A small-molecule ligand and the protein it binds are described below.
Small molecule (SMILES): Cc1cn([C@H]2C[C@H](N=[N+]=[N-])[C@@H](CO[P](=O)(O)O[P](=O)(O)O[P](=O)(O)O[P](=O)(O)OC[C@H]3O[C@@H](n4cnc5c(N)ncnc54)[C@H](O)[C@@H]3O)O2)c(=O)[nH]c1=O

Sequence of chain 1.E:
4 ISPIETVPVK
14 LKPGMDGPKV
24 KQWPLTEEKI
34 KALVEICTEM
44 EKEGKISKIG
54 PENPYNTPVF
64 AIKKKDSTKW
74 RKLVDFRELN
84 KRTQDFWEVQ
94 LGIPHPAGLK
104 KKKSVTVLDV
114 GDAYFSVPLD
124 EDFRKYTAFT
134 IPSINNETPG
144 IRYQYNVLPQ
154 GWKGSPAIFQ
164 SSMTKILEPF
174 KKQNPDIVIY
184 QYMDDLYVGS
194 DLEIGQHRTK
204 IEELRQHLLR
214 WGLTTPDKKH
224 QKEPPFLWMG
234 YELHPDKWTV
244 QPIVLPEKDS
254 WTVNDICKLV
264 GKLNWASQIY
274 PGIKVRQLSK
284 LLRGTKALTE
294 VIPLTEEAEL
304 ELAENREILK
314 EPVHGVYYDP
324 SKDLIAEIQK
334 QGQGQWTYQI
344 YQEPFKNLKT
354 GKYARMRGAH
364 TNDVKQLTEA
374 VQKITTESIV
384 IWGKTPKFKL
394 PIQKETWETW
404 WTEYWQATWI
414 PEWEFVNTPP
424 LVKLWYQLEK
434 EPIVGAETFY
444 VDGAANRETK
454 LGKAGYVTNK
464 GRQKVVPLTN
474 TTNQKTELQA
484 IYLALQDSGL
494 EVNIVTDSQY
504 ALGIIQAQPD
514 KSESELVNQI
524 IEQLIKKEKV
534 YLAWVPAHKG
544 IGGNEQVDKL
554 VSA

Binding-site contacts:
Ligand atom O2D contacts residue LYS67 of chain 1.E at 3.1 Å.
Ligand atom O1A contacts residue ASP112 of chain 1.E at 3.2 Å (salt-bridge).
Ligand atom O2B contacts residue MG1 of chain 1.Y at 2.5 Å.
Ligand atom C2' contacts residue TYR117 of chain 1.E at 3.2 Å (hydrophobic).
Ligand atom N3B contacts residue ALA116 of chain 1.E at 2.8 Å (h-bond).
Ligand atom PG contacts residue MG1 of chain 1.Y at 3.4 Å.
Ligand atom O2B contacts residue VAL113 of chain 1.E at 3.4 Å (h-bond).
Ligand atom O3B contacts residue MG1 of chain 1.Y at 3.3 Å.
Ligand atom O1G contacts residue MG1 of chain 1.Y at 2.5 Å.
Ligand atom O1D contacts residue LYS67 of chain 1.E at 3.6 Å.
Ligand atom N3B contacts residue TYR117 of chain 1.E at 3.5 Å (h-bond).
Ligand atom N3B contacts residue ASP115 of chain 1.E at 3.0 Å.
Ligand atom O2B contacts residue ASP187 of chain 1.E at 3.5 Å (salt-bridge).
Ligand atom C5A contacts residue ARG74 of chain 1.E at 3.6 Å.
Ligand atom O4' contacts residue MET186 of chain 1.E at 3.5 Å.
Ligand atom PB contacts residue ASP115 of chain 1.E at 3.5 Å.
Ligand atom N3A contacts residue TYR117 of chain 1.E at 3.2 Å (h-bond).
Ligand atom O3B contacts residue ASP115 of chain 1.E at 3.0 Å (salt-bridge).
Ligand atom N3B contacts residue PHE118 of chain 1.E at 3.4 Å.
Ligand atom C2R contacts residue HIS223 of chain 1.E at 3.0 Å.
Ligand atom O1B contacts residue ARG74 of chain 1.E at 3.5 Å (salt-bridge).
Ligand atom N1R contacts residue LEU230 of chain 1.E at 3.0 Å.
Ligand atom PA contacts residue MG1 of chain 1.Y at 3.2 Å.
Ligand atom N3A contacts residue ALA116 of chain 1.E at 3.1 Å (h-bond).
Ligand atom O2B contacts residue ASP115 of chain 1.E at 3.1 Å (salt-bridge).
Ligand atom N3' contacts residue TYR117 of chain 1.E at 3.1 Å (h-bond).
Ligand atom O1A contacts residue MG1 of chain 1.Y at 2.1 Å.
Ligand atom PB contacts residue MG1 of chain 1.Y at 3.2 Å.
Ligand atom O1A contacts residue ASP187 of chain 1.E at 2.4 Å (salt-bridge).
Ligand atom O1B contacts residue ASP115 of chain 1.E at 3.6 Å (salt-bridge).
Ligand atom N1R contacts residue HIS223 of chain 1.E at 3.2 Å (h-bond).
Ligand atom C5' contacts residue ASP187 of chain 1.E at 3.3 Å.
Ligand atom O1G contacts residue ASP112 of chain 1.E at 3.4 Å (salt-bridge).
Ligand atom O3A contacts residue MG1 of chain 1.Y at 3.3 Å.
Ligand atom N3A contacts residue GLN153 of chain 1.E at 3.4 Å (h-bond).
Ligand atom N3' contacts residue ALA116 of chain 1.E at 3.7 Å.
Ligand atom O3A contacts residue ARG74 of chain 1.E at 3.4 Å (salt-bridge).
Ligand atom O2B contacts residue ALA116 of chain 1.E at 3.2 Å (h-bond).
Ligand atom C2R contacts residue LEU230 of chain 1.E at 3.5 Å (hydrophobic).
Ligand atom N3B contacts residue GLN153 of chain 1.E at 3.6 Å.